This protein binds this small molecule.
Small molecule (SMILES): CCCCSC(=S)SC(C)(C)C(=O)NCCN1C(=O)CCC1=O

Sequence of chain 6.C:
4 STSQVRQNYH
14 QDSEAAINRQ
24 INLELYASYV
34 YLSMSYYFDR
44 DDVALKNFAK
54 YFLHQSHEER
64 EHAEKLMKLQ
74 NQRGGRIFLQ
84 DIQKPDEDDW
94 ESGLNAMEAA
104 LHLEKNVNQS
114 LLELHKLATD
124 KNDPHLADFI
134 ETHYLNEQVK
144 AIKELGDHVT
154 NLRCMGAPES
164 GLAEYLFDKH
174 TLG

Binding-site contacts:
Ligand atom C21 contacts residue CYS157 of chain 6.D at 2.8 Å (hydrophobic).
Ligand atom C20 contacts residue CYS157 of chain 6.D at 1.8 Å (hydrophobic).
Ligand atom N17 contacts residue CYS157 of chain 6.D at 3.9 Å.
Ligand atom C22 contacts residue CYS157 of chain 6.D at 4.0 Å (hydrophobic).
Ligand atom C18 contacts residue CYS157 of chain 6.D at 2.8 Å (hydrophobic).
Ligand atom O19 contacts residue CYS157 of chain 6.D at 3.2 Å (h-bond).
Ligand atom O19 contacts residue GLY164 of chain 6.C at 4.3 Å.

Sequence of chain 6.D:
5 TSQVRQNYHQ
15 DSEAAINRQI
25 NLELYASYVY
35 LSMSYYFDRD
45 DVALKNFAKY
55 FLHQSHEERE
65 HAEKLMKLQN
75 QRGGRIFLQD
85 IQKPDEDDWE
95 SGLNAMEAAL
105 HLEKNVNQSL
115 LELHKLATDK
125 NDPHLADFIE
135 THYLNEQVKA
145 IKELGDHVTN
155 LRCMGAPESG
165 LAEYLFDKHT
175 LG